Sequence of chain 1.BA:
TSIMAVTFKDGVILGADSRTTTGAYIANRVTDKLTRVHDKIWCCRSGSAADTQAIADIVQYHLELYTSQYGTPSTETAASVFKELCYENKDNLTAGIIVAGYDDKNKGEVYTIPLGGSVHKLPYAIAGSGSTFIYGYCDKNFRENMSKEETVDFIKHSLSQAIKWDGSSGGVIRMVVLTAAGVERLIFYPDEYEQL

Sequence of chain 1.V:
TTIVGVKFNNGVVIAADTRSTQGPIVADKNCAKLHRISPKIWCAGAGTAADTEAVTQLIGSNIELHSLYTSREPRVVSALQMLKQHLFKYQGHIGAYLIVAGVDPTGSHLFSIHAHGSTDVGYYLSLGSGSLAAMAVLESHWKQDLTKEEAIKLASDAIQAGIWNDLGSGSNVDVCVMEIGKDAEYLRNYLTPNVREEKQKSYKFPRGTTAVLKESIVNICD

Binding-site contacts:
Ligand atom C22 contacts residue THR1 of chain 1.BA at 2.4 Å.
Ligand atom C12 contacts residue THR22 of chain 1.BA at 3.7 Å.
Ligand atom C22 contacts residue GLY47 of chain 1.BA at 3.9 Å.
Ligand atom C34 contacts residue GLY47 of chain 1.BA at 3.0 Å.
Ligand atom C24 contacts residue THR1 of chain 1.BA at 3.8 Å.
Ligand atom O29 contacts residue GLY47 of chain 1.BA at 2.8 Å (h-bond).
Ligand atom O20 contacts residue THR20 of chain 1.BA at 3.1 Å.
Ligand atom C26 contacts residue THR1 of chain 1.BA at 1.5 Å.
Ligand atom C25 contacts residue THR20 of chain 1.BA at 3.3 Å.
Ligand atom O9 contacts residue THR21 of chain 1.BA at 3.7 Å.
Ligand atom N36 contacts residue THR22 of chain 1.BA at 3.4 Å.
Ligand atom C33 contacts residue GLY47 of chain 1.BA at 3.8 Å.
Ligand atom C28 contacts residue GLY47 of chain 1.BA at 3.7 Å.
Ligand atom C25 contacts residue LYS33 of chain 1.BA at 3.9 Å.
Ligand atom C11 contacts residue THR22 of chain 1.BA at 3.3 Å.
Ligand atom C28 contacts residue THR1 of chain 1.BA at 3.7 Å.
Ligand atom N21 contacts residue GLY47 of chain 1.BA at 2.9 Å (h-bond).
Ligand atom O29 contacts residue THR1 of chain 1.BA at 3.6 Å.
Ligand atom C5 contacts residue HIS116 of chain 1.V at 3.8 Å.
Ligand atom C18 contacts residue ALA49 of chain 1.BA at 3.9 Å (hydrophobic).
Ligand atom C23 contacts residue LYS33 of chain 1.BA at 3.6 Å.
Ligand atom N17 contacts residue THR21 of chain 1.BA at 3.0 Å (h-bond).
Ligand atom C19 contacts residue THR21 of chain 1.BA at 4.0 Å.
Ligand atom C14 contacts residue SER118 of chain 1.V at 3.0 Å.
Ligand atom N21 contacts residue THR1 of chain 1.BA at 3.7 Å.
Ligand atom C24 contacts residue ARG45 of chain 1.BA at 3.5 Å.
Ligand atom C15 contacts residue THR21 of chain 1.BA at 3.5 Å.
Ligand atom O9 contacts residue THR22 of chain 1.BA at 3.9 Å.
Ligand atom C11 contacts residue THR21 of chain 1.BA at 3.3 Å.
Ligand atom C8 contacts residue THR22 of chain 1.BA at 3.7 Å.
Ligand atom O29 contacts residue SER46 of chain 1.BA at 3.9 Å.
Ligand atom C27 contacts residue THR1 of chain 1.BA at 2.5 Å.
Ligand atom O16 contacts residue ALA49 of chain 1.BA at 3.9 Å.
Ligand atom C24 contacts residue GLY47 of chain 1.BA at 3.5 Å.
Ligand atom C18 contacts residue THR21 of chain 1.BA at 4.0 Å.
Ligand atom C18 contacts residue GLY47 of chain 1.BA at 3.4 Å.
Ligand atom C23 contacts residue THR1 of chain 1.BA at 3.0 Å.
Ligand atom O20 contacts residue THR21 of chain 1.BA at 2.8 Å (h-bond).
Ligand atom C19 contacts residue GLY47 of chain 1.BA at 3.7 Å.
Ligand atom C24 contacts residue SER46 of chain 1.BA at 3.6 Å.

This protein binds this small molecule.
Small molecule (SMILES): CC(C)[C@H](NC(=O)N[C@H](C(=O)N[C@H]1/C=C/CCNC(=O)C=C[C@H](C(C)C)NC1=O)C(C)C)C(=O)O